Sequence of chain 1.A:
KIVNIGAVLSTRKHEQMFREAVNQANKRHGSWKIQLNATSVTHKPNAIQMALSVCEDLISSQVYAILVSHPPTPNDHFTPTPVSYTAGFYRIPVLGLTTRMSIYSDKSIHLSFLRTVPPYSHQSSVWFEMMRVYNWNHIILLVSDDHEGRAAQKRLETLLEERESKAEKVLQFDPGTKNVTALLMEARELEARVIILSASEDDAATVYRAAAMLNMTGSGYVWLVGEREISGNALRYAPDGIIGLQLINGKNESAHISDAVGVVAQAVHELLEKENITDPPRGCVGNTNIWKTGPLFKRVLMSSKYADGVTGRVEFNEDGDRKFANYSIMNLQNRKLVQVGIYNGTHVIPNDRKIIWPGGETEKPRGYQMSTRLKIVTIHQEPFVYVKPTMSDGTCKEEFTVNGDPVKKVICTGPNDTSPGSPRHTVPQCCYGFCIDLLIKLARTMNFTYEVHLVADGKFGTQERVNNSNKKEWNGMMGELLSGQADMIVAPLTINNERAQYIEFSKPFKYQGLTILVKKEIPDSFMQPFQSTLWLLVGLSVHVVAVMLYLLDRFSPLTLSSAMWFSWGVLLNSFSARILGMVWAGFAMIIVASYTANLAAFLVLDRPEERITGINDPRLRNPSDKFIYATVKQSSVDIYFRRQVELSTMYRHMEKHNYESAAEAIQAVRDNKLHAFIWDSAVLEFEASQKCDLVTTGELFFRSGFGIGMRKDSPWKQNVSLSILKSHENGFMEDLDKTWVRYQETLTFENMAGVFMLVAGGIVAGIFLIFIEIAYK

The protein below binds the small molecule below.
Small molecule (SMILES): CC(=O)N[C@@H]1[C@@H](O)[C@H](O)[C@@H](CO)O[C@H]1O

Binding-site contacts:
Ligand atom C3 contacts residue ASN491 of chain 1.A at 3.8 Å.
Ligand atom C5 contacts residue ASN491 of chain 1.A at 3.6 Å.
Ligand atom O5 contacts residue ASN491 of chain 1.A at 2.4 Å (h-bond).
Ligand atom C4 contacts residue ASN491 of chain 1.A at 4.3 Å.
Ligand atom C2 contacts residue ASN491 of chain 1.A at 2.5 Å.
Ligand atom O7 contacts residue ASN491 of chain 1.A at 3.9 Å.
Ligand atom C1 contacts residue ASN491 of chain 1.A at 1.4 Å.
Ligand atom C7 contacts residue ASN491 of chain 1.A at 3.9 Å.
Ligand atom N2 contacts residue ASN491 of chain 1.A at 3.3 Å (h-bond).
Ligand atom O3 contacts residue ASN491 of chain 1.A at 4.2 Å.